Binding-site contacts:
Ligand atom C1 contacts residue TRP357 of chain 3.A at 3.7 Å (hydrophobic).
Ligand atom O5 contacts residue ASN65 of chain 3.A at 2.3 Å (h-bond).
Ligand atom O5 contacts residue TRP357 of chain 3.A at 4.4 Å.
Ligand atom C2 contacts residue TRP357 of chain 3.A at 4.2 Å (hydrophobic).
Ligand atom C5 contacts residue ASN65 of chain 3.A at 3.6 Å.
Ligand atom C1 contacts residue ASN65 of chain 3.A at 1.5 Å.
Ligand atom C4 contacts residue TRP357 of chain 3.A at 4.4 Å (hydrophobic).
Ligand atom C2 contacts residue ASN65 of chain 3.A at 2.4 Å.
Ligand atom N2 contacts residue TRP357 of chain 3.A at 3.4 Å (h-bond).
Ligand atom C3 contacts residue ASN65 of chain 3.A at 3.8 Å.
Ligand atom C5 contacts residue TRP357 of chain 3.A at 3.9 Å (hydrophobic).
Ligand atom C3 contacts residue TRP357 of chain 3.A at 3.9 Å (hydrophobic).
Ligand atom N2 contacts residue ASN65 of chain 3.A at 3.0 Å (h-bond).
Ligand atom C8 contacts residue TRP357 of chain 3.A at 3.4 Å (hydrophobic).
Ligand atom C7 contacts residue TRP357 of chain 3.A at 4.0 Å (hydrophobic).
Ligand atom O4 contacts residue TRP357 of chain 3.A at 4.2 Å.
Ligand atom O7 contacts residue ASN65 of chain 3.A at 3.5 Å (h-bond).
Ligand atom C8 contacts residue ASN65 of chain 3.A at 4.5 Å.
Ligand atom C4 contacts residue ASN65 of chain 3.A at 4.2 Å.
Ligand atom C7 contacts residue ASN65 of chain 3.A at 3.4 Å.

A protein and the small-molecule ligand that binds it are described below.
Small molecule (SMILES): CC(=O)N[C@@H]1[C@@H](O)[C@H](O)[C@@H](CO)O[C@H]1O

Sequence of chain 3.A:
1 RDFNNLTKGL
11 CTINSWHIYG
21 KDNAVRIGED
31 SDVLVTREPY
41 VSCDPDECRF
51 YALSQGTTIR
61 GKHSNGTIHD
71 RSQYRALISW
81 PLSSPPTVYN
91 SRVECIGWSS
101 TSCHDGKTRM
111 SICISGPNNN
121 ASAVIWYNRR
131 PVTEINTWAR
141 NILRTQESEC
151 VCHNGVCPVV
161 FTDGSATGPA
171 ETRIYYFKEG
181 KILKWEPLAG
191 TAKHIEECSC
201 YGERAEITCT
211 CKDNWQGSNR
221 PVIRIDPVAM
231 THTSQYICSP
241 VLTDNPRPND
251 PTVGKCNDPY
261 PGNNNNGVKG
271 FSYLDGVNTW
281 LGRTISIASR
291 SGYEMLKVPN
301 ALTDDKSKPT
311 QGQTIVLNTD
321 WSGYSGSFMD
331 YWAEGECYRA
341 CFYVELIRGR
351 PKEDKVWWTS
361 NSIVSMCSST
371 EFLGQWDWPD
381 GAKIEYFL